Binding-site contacts:
Ligand atom CB contacts residue GLY47 of chain 1.Y at 3.9 Å.
Ligand atom OG1 contacts residue ASP126 of chain 1.Z at 3.3 Å (salt-bridge).
Ligand atom O contacts residue THR1 of chain 1.Y at 4.1 Å.
Ligand atom C contacts residue GLY47 of chain 1.Y at 3.5 Å.
Ligand atom C1 contacts residue PRO127 of chain 1.Z at 3.9 Å (hydrophobic).
Ligand atom C16 contacts residue THR1 of chain 1.Y at 3.0 Å.
Ligand atom CA contacts residue THR1 of chain 1.Y at 2.5 Å.
Ligand atom C7 contacts residue TYR106 of chain 1.Z at 3.5 Å (hydrophobic).
Ligand atom O contacts residue GLY48 of chain 1.Y at 4.1 Å.
Ligand atom CB contacts residue ASP126 of chain 1.Z at 3.5 Å.
Ligand atom C16 contacts residue LYS33 of chain 1.Y at 3.8 Å.
Ligand atom CG contacts residue GLY47 of chain 1.Y at 3.4 Å.
Ligand atom CA contacts residue THR21 of chain 1.Y at 3.9 Å.
Ligand atom CG2 contacts residue ASP126 of chain 1.Z at 3.0 Å.
Ligand atom CA contacts residue GLY47 of chain 1.Y at 3.8 Å.
Ligand atom C17 contacts residue THR1 of chain 1.Y at 1.5 Å.
Ligand atom C6 contacts residue TYR106 of chain 1.Z at 3.7 Å (hydrophobic).
Ligand atom N contacts residue THR21 of chain 1.Y at 3.3 Å (h-bond).
Ligand atom C18 contacts residue THR1 of chain 1.Y at 2.5 Å.
Ligand atom O contacts residue GLY47 of chain 1.Y at 3.3 Å (h-bond).
Ligand atom N contacts residue THR1 of chain 1.Y at 3.7 Å.
Ligand atom CA contacts residue ASP126 of chain 1.Z at 3.7 Å.
Ligand atom CA contacts residue GLY47 of chain 1.Y at 3.4 Å.
Ligand atom N contacts residue GLY47 of chain 1.Y at 2.8 Å (h-bond).
Ligand atom C contacts residue THR1 of chain 1.Y at 3.8 Å.
Ligand atom O contacts residue THR21 of chain 1.Y at 3.5 Å (h-bond).
Ligand atom C8 contacts residue TYR106 of chain 1.Z at 3.5 Å (hydrophobic).
Ligand atom O contacts residue ASP126 of chain 1.Z at 4.0 Å.
Ligand atom OG contacts residue GLY47 of chain 1.Y at 3.6 Å (h-bond).
Ligand atom C16 contacts residue MET45 of chain 1.Y at 3.7 Å (hydrophobic).
Ligand atom C11 contacts residue TYR5 of chain 1.Z at 3.7 Å (hydrophobic).
Ligand atom OG1 contacts residue ALA49 of chain 1.Y at 3.5 Å.
Ligand atom C1 contacts residue ASP126 of chain 1.Z at 3.6 Å.
Ligand atom O contacts residue ALA49 of chain 1.Y at 3.1 Å (h-bond).
Ligand atom N contacts residue ASP126 of chain 1.Z at 2.9 Å (salt-bridge).
Ligand atom C9 contacts residue TYR5 of chain 1.Z at 3.4 Å (hydrophobic).
Ligand atom O contacts residue ALA20 of chain 1.Y at 3.6 Å.
Ligand atom C3 contacts residue PRO127 of chain 1.Z at 3.9 Å (hydrophobic).
Ligand atom C16 contacts residue GLY47 of chain 1.Y at 3.8 Å.
Ligand atom C contacts residue ASP126 of chain 1.Z at 3.4 Å.

Sequence of chain 1.Y:
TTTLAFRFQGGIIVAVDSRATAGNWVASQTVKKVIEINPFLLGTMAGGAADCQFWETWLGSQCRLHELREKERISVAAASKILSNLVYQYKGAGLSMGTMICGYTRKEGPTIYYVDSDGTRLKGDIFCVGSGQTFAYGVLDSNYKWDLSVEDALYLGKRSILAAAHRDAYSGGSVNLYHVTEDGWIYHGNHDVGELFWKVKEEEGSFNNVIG

This small molecule binds to this protein.
Small molecule (SMILES): CCCCCCC/C=C/C=C/C(=O)N[C@H](C(=O)N[C@H]1C[C@@H](O)CCNC(=O)CC[C@H](C)NC1=O)[C@@H](C)O

Sequence of chain 1.Z:
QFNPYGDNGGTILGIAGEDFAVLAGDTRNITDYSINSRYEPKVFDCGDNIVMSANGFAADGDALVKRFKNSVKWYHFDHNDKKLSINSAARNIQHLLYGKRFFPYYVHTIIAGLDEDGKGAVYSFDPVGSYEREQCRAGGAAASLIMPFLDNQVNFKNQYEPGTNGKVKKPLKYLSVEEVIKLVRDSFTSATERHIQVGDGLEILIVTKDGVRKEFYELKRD